Binding-site contacts:
Ligand atom C contacts residue TYR7 of chain 1.A at 3.3 Å (hydrophobic).
Ligand atom CG contacts residue THR73 of chain 1.A at 3.5 Å.
Ligand atom CB contacts residue TYR99 of chain 1.A at 3.3 Å (hydrophobic).
Ligand atom CG2 contacts residue ASP77 of chain 1.A at 3.4 Å.
Ligand atom OXT contacts residue TYR84 of chain 1.A at 2.6 Å (h-bond).
Ligand atom CA contacts residue GLU63 of chain 1.A at 3.4 Å.
Ligand atom C contacts residue LYS146 of chain 1.A at 3.5 Å.
Ligand atom N contacts residue ASP77 of chain 1.A at 3.0 Å (salt-bridge).
Ligand atom C contacts residue TYR159 of chain 1.A at 3.5 Å (hydrophobic).
Ligand atom N contacts residue TYR99 of chain 1.A at 3.0 Å (h-bond).
Ligand atom O contacts residue LYS66 of chain 1.A at 3.5 Å.
Ligand atom OXT contacts residue THR143 of chain 1.A at 2.8 Å (h-bond).
Ligand atom O contacts residue LYS66 of chain 1.A at 2.7 Å (salt-bridge).
Ligand atom CA contacts residue ASP77 of chain 1.A at 3.5 Å.
Ligand atom O contacts residue TRP147 of chain 1.A at 2.7 Å (h-bond).
Ligand atom CB contacts residue VAL152 of chain 1.A at 3.5 Å (hydrophobic).
Ligand atom CA contacts residue TYR7 of chain 1.A at 3.3 Å (hydrophobic).
Ligand atom N contacts residue TYR171 of chain 1.A at 2.6 Å (h-bond).
Ligand atom CD1 contacts residue LYS66 of chain 1.A at 3.5 Å.
Ligand atom CD2 contacts residue LYS66 of chain 1.A at 3.4 Å.
Ligand atom CB contacts residue THR73 of chain 1.A at 3.5 Å.
Ligand atom N contacts residue GLU63 of chain 1.A at 2.8 Å (salt-bridge).
Ligand atom O contacts residue TYR7 of chain 1.A at 3.6 Å.
Ligand atom CA contacts residue TYR171 of chain 1.A at 3.5 Å (hydrophobic).
Ligand atom N contacts residue TYR159 of chain 1.A at 3.6 Å.
Ligand atom OXT contacts residue LYS146 of chain 1.A at 3.3 Å (salt-bridge).
Ligand atom CD2 contacts residue HIS70 of chain 1.A at 3.3 Å.
Ligand atom C contacts residue LYS66 of chain 1.A at 3.3 Å.
Ligand atom O contacts residue LYS146 of chain 1.A at 2.9 Å (salt-bridge).
Ligand atom O contacts residue TYR159 of chain 1.A at 3.3 Å.
Ligand atom O contacts residue HIS70 of chain 1.A at 3.0 Å.
Ligand atom CB contacts residue TRP147 of chain 1.A at 3.5 Å (hydrophobic).
Ligand atom CA contacts residue TYR159 of chain 1.A at 3.5 Å (hydrophobic).
Ligand atom N contacts residue TYR7 of chain 1.A at 3.4 Å (h-bond).
Ligand atom N contacts residue TYR7 of chain 1.A at 2.9 Å (h-bond).
Ligand atom C contacts residue GLU63 of chain 1.A at 3.5 Å.
Ligand atom C contacts residue TYR84 of chain 1.A at 3.5 Å (hydrophobic).
Ligand atom O contacts residue TYR159 of chain 1.A at 2.7 Å (h-bond).
Ligand atom CB contacts residue THR143 of chain 1.A at 3.5 Å.
Ligand atom CG contacts residue LYS66 of chain 1.A at 3.5 Å.

This small molecule binds to this protein.
Small molecule (SMILES): CC(C)C[C@H](NC(=O)[C@@H](NC(=O)[C@H](Cc1ccccc1)NC(=O)[C@H](CS)NC(=O)[C@H](C)NC(=O)[C@@H](N)CC(C)C)C(C)C)C(=O)N[C@@H](C)C(=O)N[C@@H](C)C(=O)N[C@H](C(=O)O)C(C)C

Sequence of chain 1.A:
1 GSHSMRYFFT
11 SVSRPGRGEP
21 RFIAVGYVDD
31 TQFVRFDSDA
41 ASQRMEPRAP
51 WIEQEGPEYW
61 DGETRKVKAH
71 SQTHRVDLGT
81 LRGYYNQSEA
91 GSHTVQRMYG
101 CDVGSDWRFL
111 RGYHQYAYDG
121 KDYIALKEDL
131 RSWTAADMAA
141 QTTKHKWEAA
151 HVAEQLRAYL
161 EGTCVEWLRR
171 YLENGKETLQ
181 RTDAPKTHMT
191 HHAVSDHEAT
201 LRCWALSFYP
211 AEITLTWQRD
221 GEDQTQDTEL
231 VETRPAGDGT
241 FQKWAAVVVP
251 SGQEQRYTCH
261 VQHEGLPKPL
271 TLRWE